Binding-site contacts:
Ligand atom O10 contacts residue ILE2 of chain 1.H at 4.2 Å.
Ligand atom F1 contacts residue PRO1 of chain 1.H at 2.9 Å.
Ligand atom C3 contacts residue ILE2 of chain 1.H at 4.0 Å (hydrophobic).
Ligand atom C5 contacts residue PRO1 of chain 1.H at 3.6 Å (hydrophobic).
Ligand atom C2 contacts residue ILE2 of chain 1.H at 4.0 Å (hydrophobic).
Ligand atom C4 contacts residue SER37 of chain 1.H at 3.2 Å.
Ligand atom C2 contacts residue PRO1 of chain 1.H at 2.5 Å (hydrophobic).
Ligand atom O7 contacts residue ARG39 of chain 1.H at 3.7 Å.
Ligand atom C5 contacts residue SER37 of chain 1.H at 3.4 Å.
Ligand atom C3 contacts residue PRO1 of chain 1.H at 1.3 Å (hydrophobic).
Ligand atom O8 contacts residue SER37 of chain 1.H at 3.9 Å.
Ligand atom C4 contacts residue PRO1 of chain 1.H at 2.5 Å (hydrophobic).
Ligand atom C3 contacts residue SER37 of chain 1.H at 3.5 Å.
Ligand atom C6 contacts residue SER37 of chain 1.H at 3.9 Å.
Ligand atom O7 contacts residue SER37 of chain 1.H at 4.2 Å.
Ligand atom O10 contacts residue SER37 of chain 1.H at 3.8 Å.
Ligand atom O10 contacts residue PRO1 of chain 1.H at 3.9 Å.

The protein below binds the small molecule below.
Small molecule (SMILES): O=C(O)C(=O)CCCF

Sequence of chain 1.H:
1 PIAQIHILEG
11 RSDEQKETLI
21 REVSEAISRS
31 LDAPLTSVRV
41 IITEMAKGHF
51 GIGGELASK